Sequence of chain 1.A:
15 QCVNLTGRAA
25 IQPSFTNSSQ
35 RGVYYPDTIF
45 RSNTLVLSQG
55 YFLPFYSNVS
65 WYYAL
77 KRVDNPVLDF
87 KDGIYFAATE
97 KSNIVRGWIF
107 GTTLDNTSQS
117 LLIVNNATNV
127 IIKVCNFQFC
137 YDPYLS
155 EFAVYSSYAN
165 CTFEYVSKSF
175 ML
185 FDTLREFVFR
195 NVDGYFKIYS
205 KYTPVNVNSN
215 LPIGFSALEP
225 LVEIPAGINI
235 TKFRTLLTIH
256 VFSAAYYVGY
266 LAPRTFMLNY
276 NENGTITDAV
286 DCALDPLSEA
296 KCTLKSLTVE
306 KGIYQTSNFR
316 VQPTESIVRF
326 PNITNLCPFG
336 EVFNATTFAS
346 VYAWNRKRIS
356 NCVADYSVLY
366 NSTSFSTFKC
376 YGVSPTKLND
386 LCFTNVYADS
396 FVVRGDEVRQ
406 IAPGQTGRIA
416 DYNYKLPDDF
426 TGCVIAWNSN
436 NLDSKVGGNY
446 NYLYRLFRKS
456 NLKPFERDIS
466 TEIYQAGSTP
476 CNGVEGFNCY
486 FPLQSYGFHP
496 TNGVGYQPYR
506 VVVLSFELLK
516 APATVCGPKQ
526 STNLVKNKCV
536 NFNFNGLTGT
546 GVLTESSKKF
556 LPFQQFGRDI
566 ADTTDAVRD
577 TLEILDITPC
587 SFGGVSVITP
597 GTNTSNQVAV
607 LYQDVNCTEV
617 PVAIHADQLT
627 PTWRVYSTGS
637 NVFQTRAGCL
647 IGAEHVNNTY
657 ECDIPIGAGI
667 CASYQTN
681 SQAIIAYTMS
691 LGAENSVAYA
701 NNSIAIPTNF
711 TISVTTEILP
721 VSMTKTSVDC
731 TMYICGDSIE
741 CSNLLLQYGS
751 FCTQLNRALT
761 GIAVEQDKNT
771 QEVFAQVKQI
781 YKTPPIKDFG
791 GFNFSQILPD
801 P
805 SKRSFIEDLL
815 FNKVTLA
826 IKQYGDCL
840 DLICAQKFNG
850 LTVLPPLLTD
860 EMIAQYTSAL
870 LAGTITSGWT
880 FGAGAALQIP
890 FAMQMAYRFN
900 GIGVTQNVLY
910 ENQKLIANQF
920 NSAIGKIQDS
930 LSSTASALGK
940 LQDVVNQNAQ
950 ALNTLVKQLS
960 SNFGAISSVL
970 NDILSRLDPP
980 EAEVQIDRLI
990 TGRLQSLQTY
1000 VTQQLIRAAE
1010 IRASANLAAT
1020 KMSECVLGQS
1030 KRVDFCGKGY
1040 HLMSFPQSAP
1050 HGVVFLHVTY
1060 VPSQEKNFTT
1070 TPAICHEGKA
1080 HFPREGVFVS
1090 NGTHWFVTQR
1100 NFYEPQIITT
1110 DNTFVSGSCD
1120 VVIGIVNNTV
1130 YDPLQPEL

This protein binds this small molecule.
Small molecule (SMILES): CC(=O)N[C@@H]1[C@@H](O)[C@H](O)[C@@H](CO)O[C@H]1O

Binding-site contacts:
Ligand atom N2 contacts residue ASN62 of chain 1.A at 2.9 Å (h-bond).
Ligand atom C7 contacts residue ASN62 of chain 1.A at 3.7 Å.
Ligand atom C6 contacts residue PHE29 of chain 1.A at 4.1 Å (hydrophobic).
Ligand atom C5 contacts residue PHE29 of chain 1.A at 3.8 Å (hydrophobic).
Ligand atom O7 contacts residue ASN62 of chain 1.A at 4.0 Å.
Ligand atom C3 contacts residue PHE29 of chain 1.A at 4.5 Å (hydrophobic).
Ligand atom C1 contacts residue ASN62 of chain 1.A at 1.4 Å.
Ligand atom O5 contacts residue ASN62 of chain 1.A at 2.4 Å (h-bond).
Ligand atom C4 contacts residue ASN62 of chain 1.A at 4.2 Å.
Ligand atom C3 contacts residue ASN62 of chain 1.A at 3.8 Å.
Ligand atom C1 contacts residue PHE29 of chain 1.A at 3.8 Å (hydrophobic).
Ligand atom C2 contacts residue ASN62 of chain 1.A at 2.5 Å.
Ligand atom O5 contacts residue PHE29 of chain 1.A at 4.0 Å.
Ligand atom C5 contacts residue ASN62 of chain 1.A at 3.7 Å.